A protein and the small-molecule ligand that binds it are described below.
Small molecule (SMILES): O=C(NCc1ccc2c(c1)OCO2)c1c(Cl)cccc1Cl

Sequence of chain 1.C:
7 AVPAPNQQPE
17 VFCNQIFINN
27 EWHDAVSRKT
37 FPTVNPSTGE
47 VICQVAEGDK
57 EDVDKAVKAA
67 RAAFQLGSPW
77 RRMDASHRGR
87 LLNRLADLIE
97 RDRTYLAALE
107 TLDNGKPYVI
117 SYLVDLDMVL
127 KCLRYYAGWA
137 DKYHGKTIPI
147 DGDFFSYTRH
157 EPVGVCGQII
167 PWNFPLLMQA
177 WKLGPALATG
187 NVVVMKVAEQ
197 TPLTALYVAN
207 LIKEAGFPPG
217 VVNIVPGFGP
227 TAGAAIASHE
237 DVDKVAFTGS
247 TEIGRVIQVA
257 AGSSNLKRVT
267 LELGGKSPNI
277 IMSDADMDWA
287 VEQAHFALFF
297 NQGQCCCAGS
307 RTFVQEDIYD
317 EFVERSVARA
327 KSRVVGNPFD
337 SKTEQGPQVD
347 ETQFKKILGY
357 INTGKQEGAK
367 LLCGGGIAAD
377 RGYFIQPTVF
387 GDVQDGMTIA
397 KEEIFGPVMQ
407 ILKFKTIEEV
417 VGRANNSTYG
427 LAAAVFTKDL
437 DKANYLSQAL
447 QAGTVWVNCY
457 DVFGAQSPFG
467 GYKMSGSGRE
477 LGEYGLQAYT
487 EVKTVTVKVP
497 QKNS

Sequence of chain 1.D:
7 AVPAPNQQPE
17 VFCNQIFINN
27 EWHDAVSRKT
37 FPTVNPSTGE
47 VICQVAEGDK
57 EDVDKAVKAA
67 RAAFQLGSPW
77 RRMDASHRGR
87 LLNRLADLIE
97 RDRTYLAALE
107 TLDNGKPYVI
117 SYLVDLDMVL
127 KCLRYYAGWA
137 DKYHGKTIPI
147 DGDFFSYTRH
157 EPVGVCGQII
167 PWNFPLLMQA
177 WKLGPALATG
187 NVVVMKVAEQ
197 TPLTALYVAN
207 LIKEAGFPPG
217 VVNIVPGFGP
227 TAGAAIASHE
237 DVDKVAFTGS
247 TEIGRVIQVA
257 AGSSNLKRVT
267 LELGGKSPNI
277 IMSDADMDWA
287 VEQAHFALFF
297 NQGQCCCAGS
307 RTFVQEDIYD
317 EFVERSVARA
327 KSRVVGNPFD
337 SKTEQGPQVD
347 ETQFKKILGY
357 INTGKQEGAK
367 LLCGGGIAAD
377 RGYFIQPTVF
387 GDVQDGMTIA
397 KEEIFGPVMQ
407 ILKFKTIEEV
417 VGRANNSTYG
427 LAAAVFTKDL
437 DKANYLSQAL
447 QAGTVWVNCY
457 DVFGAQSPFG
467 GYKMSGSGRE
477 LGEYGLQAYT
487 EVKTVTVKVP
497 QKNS

Binding-site contacts:
Ligand atom O19 contacts residue MET124 of chain 1.D at 3.5 Å.
Ligand atom N8 contacts residue ASP457 of chain 1.D at 2.9 Å (salt-bridge).
Ligand atom C16 contacts residue CYS301 of chain 1.D at 3.9 Å (hydrophobic).
Ligand atom C12 contacts residue PHE296 of chain 1.D at 3.4 Å (hydrophobic).
Ligand atom O21 contacts residue CYS301 of chain 1.D at 3.8 Å.
Ligand atom C15 contacts residue PHE459 of chain 1.D at 3.4 Å (hydrophobic).
Ligand atom C15 contacts residue PHE296 of chain 1.D at 3.7 Å (hydrophobic).
Ligand atom C4 contacts residue VAL458 of chain 1.D at 3.7 Å (hydrophobic).
Ligand atom C17 contacts residue PHE459 of chain 1.D at 3.3 Å (hydrophobic).
Ligand atom C18 contacts residue PHE459 of chain 1.D at 3.6 Å (hydrophobic).
Ligand atom C3 contacts residue VAL458 of chain 1.D at 3.9 Å (hydrophobic).
Ligand atom C16 contacts residue PHE459 of chain 1.D at 3.1 Å (hydrophobic).
Ligand atom O19 contacts residue LEU173 of chain 1.D at 3.3 Å.
Ligand atom C5 contacts residue PHE459 of chain 1.D at 3.6 Å (hydrophobic).
Ligand atom C6 contacts residue ASP457 of chain 1.D at 3.8 Å.
Ligand atom C18 contacts residue MET124 of chain 1.D at 3.7 Å (hydrophobic).
Ligand atom C15 contacts residue CYS301 of chain 1.D at 3.4 Å (hydrophobic).
Ligand atom O21 contacts residue PHE459 of chain 1.D at 3.5 Å.
Ligand atom C20 contacts residue LEU173 of chain 1.D at 3.6 Å (hydrophobic).
Ligand atom C15 contacts residue PHE170 of chain 1.D at 3.9 Å (hydrophobic).
Ligand atom C14 contacts residue ASP457 of chain 1.D at 3.4 Å.
Ligand atom N8 contacts residue PHE292 of chain 1.D at 3.7 Å.
Ligand atom C20 contacts residue EDO1 of chain 1.AA at 3.3 Å.
Ligand atom CL11 contacts residue PHE459 of chain 1.D at 3.9 Å.
Ligand atom C18 contacts residue PHE296 of chain 1.D at 3.9 Å (hydrophobic).
Ligand atom C6 contacts residue PHE459 of chain 1.D at 4.0 Å (hydrophobic).
Ligand atom O21 contacts residue EDO1 of chain 1.AA at 3.1 Å.
Ligand atom C15 contacts residue ASP457 of chain 1.D at 3.7 Å.
Ligand atom C16 contacts residue PHE170 of chain 1.D at 3.6 Å (hydrophobic).
Ligand atom C12 contacts residue PHE292 of chain 1.D at 3.6 Å (hydrophobic).
Ligand atom C1 contacts residue ASP457 of chain 1.D at 3.4 Å.
Ligand atom C2 contacts residue ASP457 of chain 1.D at 3.8 Å.
Ligand atom C14 contacts residue PHE296 of chain 1.D at 3.1 Å (hydrophobic).
Ligand atom C7 contacts residue ASP457 of chain 1.D at 3.5 Å.
Ligand atom O21 contacts residue PHE170 of chain 1.D at 3.6 Å.
Ligand atom C14 contacts residue PHE459 of chain 1.D at 3.8 Å (hydrophobic).
Ligand atom O19 contacts residue PHE459 of chain 1.D at 3.8 Å.
Ligand atom C13 contacts residue PHE296 of chain 1.D at 3.2 Å (hydrophobic).
Ligand atom CL10 contacts residue PHE292 of chain 1.D at 3.5 Å.
Ligand atom CL11 contacts residue MET124 of chain 1.D at 3.3 Å.